The protein below binds the small molecule below.
Small molecule (SMILES): CC(=O)N[C@@H]1[C@@H](O)[C@H](O)[C@@H](CO)O[C@H]1O

Sequence of chain 5.E:
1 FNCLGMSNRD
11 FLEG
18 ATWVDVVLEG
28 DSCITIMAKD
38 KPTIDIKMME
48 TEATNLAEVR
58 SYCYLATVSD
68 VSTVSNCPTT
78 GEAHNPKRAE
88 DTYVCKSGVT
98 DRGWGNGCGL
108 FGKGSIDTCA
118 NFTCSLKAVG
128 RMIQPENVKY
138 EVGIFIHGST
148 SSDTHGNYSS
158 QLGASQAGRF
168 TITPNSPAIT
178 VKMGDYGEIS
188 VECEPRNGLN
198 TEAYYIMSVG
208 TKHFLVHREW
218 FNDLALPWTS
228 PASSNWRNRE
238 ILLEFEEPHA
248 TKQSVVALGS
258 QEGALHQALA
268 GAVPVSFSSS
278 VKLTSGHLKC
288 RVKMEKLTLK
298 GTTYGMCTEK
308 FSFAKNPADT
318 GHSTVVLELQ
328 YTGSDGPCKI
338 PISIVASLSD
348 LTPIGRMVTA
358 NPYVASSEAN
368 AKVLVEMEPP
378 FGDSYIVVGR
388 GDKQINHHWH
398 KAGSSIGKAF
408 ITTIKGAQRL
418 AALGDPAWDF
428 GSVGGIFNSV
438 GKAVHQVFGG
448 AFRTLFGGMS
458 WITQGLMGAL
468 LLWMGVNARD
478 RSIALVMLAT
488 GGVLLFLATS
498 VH

Binding-site contacts:
Ligand atom C1 contacts residue SER156 of chain 5.E at 4.5 Å.
Ligand atom C3 contacts residue ASN154 of chain 5.E at 3.8 Å.
Ligand atom C4 contacts residue ASN154 of chain 5.E at 4.2 Å.
Ligand atom O7 contacts residue ASN154 of chain 5.E at 4.0 Å.
Ligand atom C2 contacts residue ASN154 of chain 5.E at 2.5 Å.
Ligand atom C5 contacts residue ASN154 of chain 5.E at 3.6 Å.
Ligand atom N2 contacts residue ASN154 of chain 5.E at 2.9 Å (h-bond).
Ligand atom C1 contacts residue SER157 of chain 5.E at 4.2 Å.
Ligand atom O5 contacts residue SER157 of chain 5.E at 3.9 Å.
Ligand atom C7 contacts residue ASN154 of chain 5.E at 3.6 Å.
Ligand atom C8 contacts residue ASN154 of chain 5.E at 4.0 Å.
Ligand atom C1 contacts residue ASN154 of chain 5.E at 1.4 Å.
Ligand atom O5 contacts residue ASN154 of chain 5.E at 2.4 Å (h-bond).